Sequence of chain 8.A:
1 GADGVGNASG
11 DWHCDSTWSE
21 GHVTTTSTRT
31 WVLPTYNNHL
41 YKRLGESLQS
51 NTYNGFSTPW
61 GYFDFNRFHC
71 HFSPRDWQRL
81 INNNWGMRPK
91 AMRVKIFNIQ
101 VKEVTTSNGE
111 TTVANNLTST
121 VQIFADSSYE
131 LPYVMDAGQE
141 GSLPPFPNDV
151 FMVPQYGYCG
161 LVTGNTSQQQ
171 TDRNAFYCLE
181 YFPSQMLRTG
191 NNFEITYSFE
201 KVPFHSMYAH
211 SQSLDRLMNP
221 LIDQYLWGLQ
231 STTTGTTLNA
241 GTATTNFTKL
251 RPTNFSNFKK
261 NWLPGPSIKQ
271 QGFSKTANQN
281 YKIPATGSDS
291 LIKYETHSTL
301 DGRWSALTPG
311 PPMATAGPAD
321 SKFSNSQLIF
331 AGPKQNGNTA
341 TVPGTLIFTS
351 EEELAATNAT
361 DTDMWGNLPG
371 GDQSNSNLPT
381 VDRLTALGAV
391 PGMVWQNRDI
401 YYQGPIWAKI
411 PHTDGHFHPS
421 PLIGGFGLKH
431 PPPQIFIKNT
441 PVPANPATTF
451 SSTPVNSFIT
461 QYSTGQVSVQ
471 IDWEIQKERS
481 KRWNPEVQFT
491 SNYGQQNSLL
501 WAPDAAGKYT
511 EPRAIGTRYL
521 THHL

The protein below binds the small molecule below.
Small molecule (SMILES): Nc1ncnc2c1ncn2[C@H]1C[C@H](O)[C@@H](COP(=O)(O)O)O1

Binding-site contacts:
Ligand atom N9 contacts residue PRO203 of chain 8.A at 4.2 Å.
Ligand atom O2P contacts residue PRO419 of chain 8.A at 4.2 Å.
Ligand atom C4 contacts residue PRO203 of chain 8.A at 4.2 Å (hydrophobic).
Ligand atom N6 contacts residue PHE426 of chain 8.A at 3.8 Å.
Ligand atom O1P contacts residue HIS416 of chain 8.A at 4.2 Å.
Ligand atom C6 contacts residue SER420 of chain 8.A at 4.3 Å.
Ligand atom C5 contacts residue SER420 of chain 8.A at 4.3 Å.
Ligand atom O5' contacts residue PRO419 of chain 8.A at 3.9 Å.
Ligand atom N6 contacts residue GLY425 of chain 8.A at 4.1 Å.
Ligand atom C6 contacts residue VAL202 of chain 8.A at 3.9 Å (hydrophobic).
Ligand atom C2 contacts residue GLY427 of chain 8.A at 3.4 Å.
Ligand atom N7 contacts residue HIS418 of chain 8.A at 4.4 Å.
Ligand atom C5 contacts residue PRO419 of chain 8.A at 3.7 Å (hydrophobic).
Ligand atom O4' contacts residue PRO419 of chain 8.A at 4.3 Å.
Ligand atom C2' contacts residue PRO203 of chain 8.A at 4.0 Å (hydrophobic).
Ligand atom C4 contacts residue PRO419 of chain 8.A at 4.2 Å (hydrophobic).
Ligand atom N9 contacts residue HIS418 of chain 8.A at 4.3 Å.
Ligand atom N6 contacts residue SER420 of chain 8.A at 4.0 Å.
Ligand atom N1 contacts residue VAL202 of chain 8.A at 3.7 Å.
Ligand atom C5 contacts residue PRO203 of chain 8.A at 4.3 Å (hydrophobic).
Ligand atom C6 contacts residue GLY427 of chain 8.A at 3.7 Å.
Ligand atom C6 contacts residue PRO419 of chain 8.A at 3.2 Å (hydrophobic).
Ligand atom N6 contacts residue VAL202 of chain 8.A at 4.0 Å.
Ligand atom N7 contacts residue SER420 of chain 8.A at 3.9 Å.
Ligand atom C8 contacts residue PRO203 of chain 8.A at 4.4 Å (hydrophobic).
Ligand atom N7 contacts residue PRO419 of chain 8.A at 4.3 Å.
Ligand atom N1 contacts residue GLY427 of chain 8.A at 2.7 Å (h-bond).
Ligand atom C2 contacts residue VAL202 of chain 8.A at 4.3 Å (hydrophobic).
Ligand atom N6 contacts residue GLY427 of chain 8.A at 2.8 Å (h-bond).
Ligand atom N3 contacts residue PRO419 of chain 8.A at 4.3 Å.
Ligand atom C2 contacts residue PRO419 of chain 8.A at 4.0 Å (hydrophobic).
Ligand atom N3 contacts residue PRO203 of chain 8.A at 4.4 Å.
Ligand atom N1 contacts residue PRO419 of chain 8.A at 3.5 Å (h-bond).
Ligand atom O4' contacts residue HIS418 of chain 8.A at 4.1 Å.
Ligand atom P contacts residue HIS416 of chain 8.A at 4.0 Å.
Ligand atom C8 contacts residue HIS418 of chain 8.A at 3.7 Å.
Ligand atom O2P contacts residue HIS416 of chain 8.A at 2.8 Å (h-bond).
Ligand atom N6 contacts residue PRO419 of chain 8.A at 3.4 Å (h-bond).
Ligand atom C6 contacts residue PRO203 of chain 8.A at 4.4 Å (hydrophobic).
Ligand atom C1' contacts residue HIS418 of chain 8.A at 4.1 Å.